Binding-site contacts:
Ligand atom C7 contacts residue ASN34 of chain 1.C at 3.0 Å.
Ligand atom O7 contacts residue GLU174 of chain 1.C at 4.5 Å.
Ligand atom N2 contacts residue GLU174 of chain 1.C at 3.6 Å.
Ligand atom O7 contacts residue ASN34 of chain 1.C at 2.9 Å (h-bond).
Ligand atom C3 contacts residue GLU193 of chain 1.C at 4.5 Å.
Ligand atom O6 contacts residue GLY194 of chain 1.C at 3.0 Å.
Ligand atom C8 contacts residue LEU195 of chain 1.C at 4.1 Å (hydrophobic).
Ligand atom C2 contacts residue GLU174 of chain 1.C at 4.2 Å.
Ligand atom O3 contacts residue GLU174 of chain 1.C at 4.5 Å.
Ligand atom O5 contacts residue ASN34 of chain 1.C at 2.7 Å (h-bond).
Ligand atom C7 contacts residue HIS32 of chain 1.C at 3.4 Å.
Ligand atom C3 contacts residue ASN34 of chain 1.C at 3.8 Å.
Ligand atom C6 contacts residue GLU193 of chain 1.C at 3.0 Å.
Ligand atom O7 contacts residue ALA33 of chain 1.C at 4.2 Å.
Ligand atom O3 contacts residue GLY194 of chain 1.C at 3.8 Å.
Ligand atom C7 contacts residue GLU174 of chain 1.C at 4.1 Å.
Ligand atom O7 contacts residue HIS32 of chain 1.C at 2.5 Å (h-bond).
Ligand atom C2 contacts residue GLU193 of chain 1.C at 3.1 Å.
Ligand atom C3 contacts residue GLU174 of chain 1.C at 4.0 Å.
Ligand atom C1 contacts residue GLU174 of chain 1.C at 4.0 Å.
Ligand atom C6 contacts residue GLY194 of chain 1.C at 4.2 Å.
Ligand atom O2 contacts residue GLU193 of chain 1.C at 2.7 Å (salt-bridge).
Ligand atom O6 contacts residue THR36 of chain 1.C at 4.5 Å.
Ligand atom N2 contacts residue LEU195 of chain 1.C at 4.1 Å.
Ligand atom C8 contacts residue ALA33 of chain 1.C at 3.8 Å (hydrophobic).
Ligand atom C8 contacts residue GLU174 of chain 1.C at 3.6 Å.
Ligand atom O3 contacts residue LEU195 of chain 1.C at 3.6 Å.
Ligand atom C8 contacts residue HIS32 of chain 1.C at 3.8 Å.
Ligand atom C2 contacts residue ASN34 of chain 1.C at 2.6 Å.
Ligand atom C8 contacts residue ASN34 of chain 1.C at 4.2 Å.
Ligand atom O6 contacts residue GLU193 of chain 1.C at 2.5 Å (salt-bridge).
Ligand atom C8 contacts residue ARG173 of chain 1.C at 4.0 Å.
Ligand atom C4 contacts residue ASN34 of chain 1.C at 4.4 Å.
Ligand atom C1 contacts residue ASN34 of chain 1.C at 1.5 Å.
Ligand atom C7 contacts residue LEU195 of chain 1.C at 4.2 Å (hydrophobic).
Ligand atom N2 contacts residue ASN34 of chain 1.C at 2.9 Å (h-bond).
Ligand atom C5 contacts residue GLU193 of chain 1.C at 4.2 Å.
Ligand atom C1 contacts residue GLU193 of chain 1.C at 3.8 Å.
Ligand atom C7 contacts residue ALA33 of chain 1.C at 4.3 Å (hydrophobic).
Ligand atom C5 contacts residue ASN34 of chain 1.C at 3.8 Å.

The protein below binds the small molecule below.
Small molecule (SMILES): CC(=O)N[C@H]1[C@H](O[C@H]2[C@H](O)[C@@H](NC(C)=O)CO[C@@H]2CO)O[C@H](CO)[C@@H](O[C@@H]2O[C@H](CO[C@H]3O[C@H](CO)[C@@H](O)[C@H](O)[C@@H]3O)[C@@H](O)[C@H](O[C@H]3O[C@H](CO)[C@@H](O)[C@H](O)[C@@H]3O)[C@@H]2O)[C@@H]1O

Sequence of chain 1.C:
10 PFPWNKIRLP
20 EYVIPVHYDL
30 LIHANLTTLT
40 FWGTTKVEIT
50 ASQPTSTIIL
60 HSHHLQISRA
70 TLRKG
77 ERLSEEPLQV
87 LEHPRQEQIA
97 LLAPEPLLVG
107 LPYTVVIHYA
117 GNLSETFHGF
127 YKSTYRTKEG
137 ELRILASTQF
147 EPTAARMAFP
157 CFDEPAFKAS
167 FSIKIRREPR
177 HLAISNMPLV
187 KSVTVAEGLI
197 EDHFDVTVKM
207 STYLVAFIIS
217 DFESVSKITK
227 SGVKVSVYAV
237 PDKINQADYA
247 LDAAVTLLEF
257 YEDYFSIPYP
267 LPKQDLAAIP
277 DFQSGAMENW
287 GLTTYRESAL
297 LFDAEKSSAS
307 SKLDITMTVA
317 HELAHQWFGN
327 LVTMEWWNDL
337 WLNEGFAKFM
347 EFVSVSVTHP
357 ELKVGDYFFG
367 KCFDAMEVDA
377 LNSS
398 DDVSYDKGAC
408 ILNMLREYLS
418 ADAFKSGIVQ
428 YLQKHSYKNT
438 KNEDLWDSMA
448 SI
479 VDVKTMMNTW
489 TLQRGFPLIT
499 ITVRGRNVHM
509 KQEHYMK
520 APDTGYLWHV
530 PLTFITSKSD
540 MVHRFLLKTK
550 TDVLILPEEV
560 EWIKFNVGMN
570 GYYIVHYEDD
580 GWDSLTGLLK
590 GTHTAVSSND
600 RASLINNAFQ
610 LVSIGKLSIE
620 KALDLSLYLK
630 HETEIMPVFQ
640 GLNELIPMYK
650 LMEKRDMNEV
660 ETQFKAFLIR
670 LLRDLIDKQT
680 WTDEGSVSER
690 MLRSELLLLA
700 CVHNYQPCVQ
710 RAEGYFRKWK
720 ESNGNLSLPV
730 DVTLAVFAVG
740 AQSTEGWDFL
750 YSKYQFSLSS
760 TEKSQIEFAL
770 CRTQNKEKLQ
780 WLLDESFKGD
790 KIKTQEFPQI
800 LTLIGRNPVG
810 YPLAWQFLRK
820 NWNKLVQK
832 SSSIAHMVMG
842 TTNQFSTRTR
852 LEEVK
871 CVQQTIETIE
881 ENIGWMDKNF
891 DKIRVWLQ